Sequence of chain 1.B:
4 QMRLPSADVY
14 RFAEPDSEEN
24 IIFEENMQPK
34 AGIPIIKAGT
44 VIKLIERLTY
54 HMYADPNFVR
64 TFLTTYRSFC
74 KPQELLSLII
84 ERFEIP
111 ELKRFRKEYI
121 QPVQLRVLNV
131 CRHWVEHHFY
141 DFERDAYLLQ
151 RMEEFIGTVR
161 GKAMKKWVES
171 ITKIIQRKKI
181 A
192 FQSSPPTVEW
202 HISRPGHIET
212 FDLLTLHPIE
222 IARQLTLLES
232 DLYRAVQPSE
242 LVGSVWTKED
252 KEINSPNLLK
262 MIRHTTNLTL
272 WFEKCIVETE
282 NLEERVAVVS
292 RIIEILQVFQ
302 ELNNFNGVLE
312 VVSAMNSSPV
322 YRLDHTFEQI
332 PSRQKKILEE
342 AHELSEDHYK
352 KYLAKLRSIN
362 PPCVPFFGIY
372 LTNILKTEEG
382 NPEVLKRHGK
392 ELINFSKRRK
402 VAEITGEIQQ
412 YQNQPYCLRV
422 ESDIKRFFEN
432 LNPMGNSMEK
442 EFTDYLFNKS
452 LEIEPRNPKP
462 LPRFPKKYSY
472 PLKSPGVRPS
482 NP

Binding-site contacts:
Ligand atom N contacts residue ASP73 of chain 1.A at 3.0 Å (salt-bridge).
Ligand atom C9 contacts residue TYR350 of chain 1.B at 3.5 Å (hydrophobic).
Ligand atom C9 contacts residue HIS349 of chain 1.B at 3.9 Å.
Ligand atom S contacts residue THR93 of chain 1.A at 4.0 Å.
Ligand atom C1 contacts residue ASP73 of chain 1.A at 3.8 Å.
Ligand atom N contacts residue LEU25 of chain 1.A at 3.2 Å (h-bond).
Ligand atom C9 contacts residue TYR90 of chain 1.A at 3.6 Å (hydrophobic).
Ligand atom C1 contacts residue LYS24 of chain 1.A at 3.9 Å.
Ligand atom N contacts residue ILE74 of chain 1.A at 4.1 Å.
Ligand atom C7 contacts residue LEU75 of chain 1.A at 4.1 Å (hydrophobic).
Ligand atom O1 contacts residue THR93 of chain 1.A at 2.8 Å (h-bond).
Ligand atom C contacts residue LEU75 of chain 1.A at 3.7 Å (hydrophobic).
Ligand atom O2 contacts residue ASP348 of chain 1.B at 3.6 Å (salt-bridge).
Ligand atom C8 contacts residue HIS349 of chain 1.B at 3.7 Å.
Ligand atom C7 contacts residue SER346 of chain 1.B at 3.7 Å.
Ligand atom C9 contacts residue LEU75 of chain 1.A at 3.4 Å (hydrophobic).
Ligand atom O2 contacts residue HIS349 of chain 1.B at 2.8 Å (h-bond).
Ligand atom N contacts residue LEU75 of chain 1.A at 3.7 Å.
Ligand atom O contacts residue GLU347 of chain 1.B at 3.6 Å.
Ligand atom C4 contacts residue THR93 of chain 1.A at 3.8 Å.
Ligand atom C contacts residue LEU25 of chain 1.A at 4.2 Å (hydrophobic).
Ligand atom O2 contacts residue LEU75 of chain 1.A at 4.0 Å.
Ligand atom O2 contacts residue SER346 of chain 1.B at 4.0 Å.
Ligand atom C4 contacts residue TYR90 of chain 1.A at 3.9 Å (hydrophobic).
Ligand atom C5 contacts residue LEU75 of chain 1.A at 3.7 Å (hydrophobic).
Ligand atom N contacts residue LYS24 of chain 1.A at 3.5 Å.
Ligand atom C6 contacts residue LEU75 of chain 1.A at 4.1 Å (hydrophobic).
Ligand atom O1 contacts residue GLN89 of chain 1.A at 4.0 Å.
Ligand atom C6 contacts residue SER346 of chain 1.B at 3.9 Å.
Ligand atom C6 contacts residue HIS349 of chain 1.B at 3.8 Å.
Ligand atom C2 contacts residue HIS349 of chain 1.B at 4.1 Å.
Ligand atom C3 contacts residue THR93 of chain 1.A at 3.9 Å.
Ligand atom C contacts residue LYS24 of chain 1.A at 3.9 Å.
Ligand atom C4 contacts residue LEU75 of chain 1.A at 3.7 Å (hydrophobic).
Ligand atom C5 contacts residue VAL26 of chain 1.A at 3.7 Å (hydrophobic).
Ligand atom C1 contacts residue HIS349 of chain 1.B at 3.5 Å.
Ligand atom C8 contacts residue TYR350 of chain 1.B at 3.2 Å (hydrophobic).
Ligand atom C8 contacts residue SER346 of chain 1.B at 2.9 Å.
Ligand atom O contacts residue ASP348 of chain 1.B at 3.2 Å (salt-bridge).
Ligand atom C7 contacts residue TYR90 of chain 1.A at 3.5 Å (hydrophobic).

This small molecule binds to this protein.
Small molecule (SMILES): Nc1ccc(S(=O)(=O)NC(=O)C2CC2)cc1

Sequence of chain 1.A:
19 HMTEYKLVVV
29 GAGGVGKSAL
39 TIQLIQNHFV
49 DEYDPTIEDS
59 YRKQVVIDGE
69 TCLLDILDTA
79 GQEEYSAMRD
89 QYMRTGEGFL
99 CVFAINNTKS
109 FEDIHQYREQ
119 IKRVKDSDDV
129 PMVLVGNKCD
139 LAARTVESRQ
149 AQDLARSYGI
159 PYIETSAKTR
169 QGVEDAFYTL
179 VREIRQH